Sequence of chain 1.A:
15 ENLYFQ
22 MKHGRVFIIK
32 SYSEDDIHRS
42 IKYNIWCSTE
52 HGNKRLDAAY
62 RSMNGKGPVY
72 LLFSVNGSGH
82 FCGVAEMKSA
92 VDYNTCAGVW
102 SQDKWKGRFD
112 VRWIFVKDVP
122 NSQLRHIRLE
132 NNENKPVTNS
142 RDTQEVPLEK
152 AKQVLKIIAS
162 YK

Binding-site contacts:
Ligand atom C05 contacts residue LYS31 of chain 1.A at 3.5 Å.
Ligand atom N14 contacts residue CYS48 of chain 1.A at 3.6 Å.
Ligand atom N15 contacts residue TRP106 of chain 1.A at 3.4 Å.
Ligand atom C16 contacts residue TRP106 of chain 1.A at 3.5 Å (hydrophobic).
Ligand atom N14 contacts residue TRP106 of chain 1.A at 3.6 Å.
Ligand atom C03 contacts residue ASP37 of chain 1.A at 3.6 Å.
Ligand atom C06 contacts residue LYS31 of chain 1.A at 3.2 Å.
Ligand atom N14 contacts residue ASP143 of chain 1.A at 3.7 Å.
Ligand atom N17 contacts residue TRP106 of chain 1.A at 3.6 Å.
Ligand atom C01 contacts residue TRP101 of chain 1.A at 3.4 Å (hydrophobic).
Ligand atom C16 contacts residue SER32 of chain 1.A at 3.3 Å.
Ligand atom C06 contacts residue TRP106 of chain 1.A at 3.4 Å (hydrophobic).
Ligand atom C07 contacts residue LYS31 of chain 1.A at 3.4 Å.
Ligand atom C01 contacts residue ASP37 of chain 1.A at 3.4 Å.
Ligand atom C08 contacts residue ASN77 of chain 1.A at 3.4 Å.
Ligand atom C03 contacts residue TRP106 of chain 1.A at 3.6 Å (hydrophobic).
Ligand atom C04 contacts residue TRP106 of chain 1.A at 3.5 Å (hydrophobic).
Ligand atom C01 contacts residue TRP106 of chain 1.A at 3.5 Å (hydrophobic).
Ligand atom N13 contacts residue ASP143 of chain 1.A at 2.8 Å (salt-bridge).
Ligand atom C03 contacts residue CYS48 of chain 1.A at 3.7 Å (hydrophobic).
Ligand atom C08 contacts residue LYS31 of chain 1.A at 3.1 Å.
Ligand atom C03 contacts residue TRP47 of chain 1.A at 3.6 Å (hydrophobic).
Ligand atom C10 contacts residue TYR33 of chain 1.A at 3.4 Å (hydrophobic).
Ligand atom N17 contacts residue ASP37 of chain 1.A at 2.6 Å (salt-bridge).
Ligand atom C16 contacts residue ASP37 of chain 1.A at 3.3 Å.
Ligand atom C05 contacts residue TRP106 of chain 1.A at 3.2 Å (hydrophobic).
Ligand atom N15 contacts residue TYR33 of chain 1.A at 3.1 Å (h-bond).
Ligand atom C16 contacts residue TYR33 of chain 1.A at 3.4 Å (hydrophobic).
Ligand atom N14 contacts residue SER49 of chain 1.A at 3.6 Å.
Ligand atom C09 contacts residue ASN77 of chain 1.A at 2.8 Å.
Ligand atom N15 contacts residue SER32 of chain 1.A at 3.5 Å.
Ligand atom C08 contacts residue TYR33 of chain 1.A at 3.8 Å (hydrophobic).
Ligand atom N17 contacts residue SER32 of chain 1.A at 3.6 Å (h-bond).
Ligand atom N13 contacts residue LYS31 of chain 1.A at 3.6 Å (salt-bridge).
Ligand atom C09 contacts residue TYR33 of chain 1.A at 3.4 Å (hydrophobic).
Ligand atom C01 contacts residue CYS48 of chain 1.A at 3.0 Å (hydrophobic).
Ligand atom N02 contacts residue CYS48 of chain 1.A at 2.5 Å (h-bond).
Ligand atom C06 contacts residue ASP143 of chain 1.A at 3.6 Å.
Ligand atom N02 contacts residue TRP47 of chain 1.A at 3.4 Å.
Ligand atom N13 contacts residue TRP106 of chain 1.A at 3.7 Å.

The small molecule below binds the protein below.
Small molecule (SMILES): CNc1ncnc2c(-c3ccccc3)[nH]nc12